A protein and the small-molecule ligand that binds it are described below.
Small molecule (SMILES): Nc1nc2[nH]cnc2c(=O)[nH]1

Sequence of chain 1.F:
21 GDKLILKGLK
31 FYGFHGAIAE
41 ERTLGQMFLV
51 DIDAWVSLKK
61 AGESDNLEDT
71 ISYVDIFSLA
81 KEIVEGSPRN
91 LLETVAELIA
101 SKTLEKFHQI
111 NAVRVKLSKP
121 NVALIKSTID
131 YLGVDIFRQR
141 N

Binding-site contacts:
Ligand atom N9 contacts residue TYR73 of chain 1.G at 3.8 Å.
Ligand atom C6 contacts residue LEU91 of chain 1.F at 3.9 Å (hydrophobic).
Ligand atom N9 contacts residue LEU67 of chain 1.G at 4.0 Å.
Ligand atom O6 contacts residue ASN90 of chain 1.F at 3.9 Å.
Ligand atom N9 contacts residue SER72 of chain 1.G at 3.0 Å (h-bond).
Ligand atom N2 contacts residue GLU93 of chain 1.F at 2.7 Å (salt-bridge).
Ligand atom C4 contacts residue LEU67 of chain 1.G at 3.8 Å (hydrophobic).
Ligand atom C5 contacts residue LEU67 of chain 1.G at 4.2 Å (hydrophobic).
Ligand atom O6 contacts residue TYR73 of chain 1.G at 4.0 Å.
Ligand atom C4 contacts residue SER72 of chain 1.G at 3.8 Å.
Ligand atom C2 contacts residue SER72 of chain 1.G at 4.3 Å.
Ligand atom C5 contacts residue LEU91 of chain 1.F at 4.2 Å (hydrophobic).
Ligand atom C6 contacts residue GLU93 of chain 1.F at 3.5 Å.
Ligand atom N3 contacts residue TYR73 of chain 1.G at 3.2 Å (h-bond).
Ligand atom N3 contacts residue LEU67 of chain 1.G at 3.9 Å.
Ligand atom N2 contacts residue SER72 of chain 1.G at 4.2 Å.
Ligand atom C8 contacts residue TYR73 of chain 1.G at 3.8 Å (hydrophobic).
Ligand atom O6 contacts residue LEU91 of chain 1.F at 3.1 Å.
Ligand atom C6 contacts residue LEU92 of chain 1.F at 3.9 Å (hydrophobic).
Ligand atom N7 contacts residue ALA37 of chain 1.F at 4.3 Å.
Ligand atom C2 contacts residue THR70 of chain 1.G at 4.3 Å.
Ligand atom C4 contacts residue TYR73 of chain 1.G at 3.5 Å (hydrophobic).
Ligand atom N1 contacts residue LEU92 of chain 1.F at 4.3 Å.
Ligand atom C2 contacts residue GLU93 of chain 1.F at 3.3 Å.
Ligand atom N3 contacts residue ILE71 of chain 1.G at 3.8 Å.
Ligand atom N1 contacts residue TYR73 of chain 1.G at 3.5 Å.
Ligand atom O6 contacts residue GLU93 of chain 1.F at 3.4 Å (salt-bridge).
Ligand atom N2 contacts residue TYR73 of chain 1.G at 3.8 Å.
Ligand atom C6 contacts residue TYR73 of chain 1.G at 3.4 Å (hydrophobic).
Ligand atom C2 contacts residue ILE71 of chain 1.G at 3.9 Å (hydrophobic).
Ligand atom N2 contacts residue LEU24 of chain 1.G at 3.4 Å.
Ligand atom N1 contacts residue GLU93 of chain 1.F at 2.6 Å (salt-bridge).
Ligand atom C5 contacts residue TYR73 of chain 1.G at 3.4 Å (hydrophobic).
Ligand atom C8 contacts residue SER72 of chain 1.G at 4.1 Å.
Ligand atom C2 contacts residue TYR73 of chain 1.G at 3.4 Å (hydrophobic).
Ligand atom O6 contacts residue LEU92 of chain 1.F at 2.8 Å (h-bond).
Ligand atom N2 contacts residue ILE71 of chain 1.G at 3.0 Å (h-bond).
Ligand atom N3 contacts residue SER72 of chain 1.G at 3.4 Å.
Ligand atom N7 contacts residue TYR73 of chain 1.G at 3.3 Å (h-bond).
Ligand atom N2 contacts residue THR70 of chain 1.G at 3.6 Å (h-bond).

Sequence of chain 1.G:
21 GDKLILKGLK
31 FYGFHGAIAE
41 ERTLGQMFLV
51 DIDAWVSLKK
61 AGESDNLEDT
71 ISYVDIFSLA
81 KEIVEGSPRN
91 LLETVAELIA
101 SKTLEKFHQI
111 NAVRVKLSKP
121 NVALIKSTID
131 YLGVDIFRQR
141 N